Binding-site contacts:
Ligand atom C4 contacts residue ASN282 of chain 1.B at 4.2 Å.
Ligand atom C7 contacts residue ASN280 of chain 1.B at 3.4 Å.
Ligand atom O7 contacts residue ASN280 of chain 1.B at 3.5 Å (h-bond).
Ligand atom C5 contacts residue ASN282 of chain 1.B at 3.6 Å.
Ligand atom C1 contacts residue ASN282 of chain 1.B at 1.4 Å.
Ligand atom C3 contacts residue ASN282 of chain 1.B at 3.8 Å.
Ligand atom O5 contacts residue ASN282 of chain 1.B at 2.3 Å (h-bond).
Ligand atom C7 contacts residue ASN282 of chain 1.B at 3.7 Å.
Ligand atom C2 contacts residue ASN282 of chain 1.B at 2.5 Å.
Ligand atom C8 contacts residue ASN280 of chain 1.B at 3.4 Å.
Ligand atom N2 contacts residue ASN280 of chain 1.B at 4.0 Å.
Ligand atom N2 contacts residue ASN282 of chain 1.B at 3.0 Å (h-bond).
Ligand atom O7 contacts residue ASN282 of chain 1.B at 4.0 Å.
Ligand atom O6 contacts residue LYS558 of chain 1.A at 3.5 Å.

The protein below binds the small molecule below.
Small molecule (SMILES): CC(=O)N[C@@H]1[C@@H](O)[C@H](O)[C@@H](CO)O[C@H]1O

Sequence of chain 1.A:
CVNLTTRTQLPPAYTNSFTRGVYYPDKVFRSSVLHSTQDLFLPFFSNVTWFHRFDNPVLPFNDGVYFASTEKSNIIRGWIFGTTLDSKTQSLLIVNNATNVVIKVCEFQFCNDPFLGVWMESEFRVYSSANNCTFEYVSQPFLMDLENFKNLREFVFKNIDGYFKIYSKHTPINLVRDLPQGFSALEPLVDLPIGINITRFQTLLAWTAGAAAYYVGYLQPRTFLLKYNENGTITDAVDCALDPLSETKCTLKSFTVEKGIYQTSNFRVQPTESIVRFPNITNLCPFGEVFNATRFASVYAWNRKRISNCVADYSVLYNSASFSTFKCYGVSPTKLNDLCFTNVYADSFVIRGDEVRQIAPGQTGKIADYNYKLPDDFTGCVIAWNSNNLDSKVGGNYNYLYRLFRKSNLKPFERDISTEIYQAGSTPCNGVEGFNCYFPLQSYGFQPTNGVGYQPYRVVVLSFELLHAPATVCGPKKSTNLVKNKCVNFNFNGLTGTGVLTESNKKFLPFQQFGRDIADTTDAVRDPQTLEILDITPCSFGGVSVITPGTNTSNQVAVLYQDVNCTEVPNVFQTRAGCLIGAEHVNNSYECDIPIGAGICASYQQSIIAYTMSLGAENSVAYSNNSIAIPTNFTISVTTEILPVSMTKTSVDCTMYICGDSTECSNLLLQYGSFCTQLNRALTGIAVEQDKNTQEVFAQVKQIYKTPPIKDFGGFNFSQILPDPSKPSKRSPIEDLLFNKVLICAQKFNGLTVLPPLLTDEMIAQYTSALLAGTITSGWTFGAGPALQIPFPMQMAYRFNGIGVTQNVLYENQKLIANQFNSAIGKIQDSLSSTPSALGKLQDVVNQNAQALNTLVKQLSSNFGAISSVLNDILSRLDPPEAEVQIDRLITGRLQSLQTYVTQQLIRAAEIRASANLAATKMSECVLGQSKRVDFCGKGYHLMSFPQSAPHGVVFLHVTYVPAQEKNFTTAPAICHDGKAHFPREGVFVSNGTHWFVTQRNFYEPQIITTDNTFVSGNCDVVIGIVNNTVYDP

Sequence of chain 1.B:
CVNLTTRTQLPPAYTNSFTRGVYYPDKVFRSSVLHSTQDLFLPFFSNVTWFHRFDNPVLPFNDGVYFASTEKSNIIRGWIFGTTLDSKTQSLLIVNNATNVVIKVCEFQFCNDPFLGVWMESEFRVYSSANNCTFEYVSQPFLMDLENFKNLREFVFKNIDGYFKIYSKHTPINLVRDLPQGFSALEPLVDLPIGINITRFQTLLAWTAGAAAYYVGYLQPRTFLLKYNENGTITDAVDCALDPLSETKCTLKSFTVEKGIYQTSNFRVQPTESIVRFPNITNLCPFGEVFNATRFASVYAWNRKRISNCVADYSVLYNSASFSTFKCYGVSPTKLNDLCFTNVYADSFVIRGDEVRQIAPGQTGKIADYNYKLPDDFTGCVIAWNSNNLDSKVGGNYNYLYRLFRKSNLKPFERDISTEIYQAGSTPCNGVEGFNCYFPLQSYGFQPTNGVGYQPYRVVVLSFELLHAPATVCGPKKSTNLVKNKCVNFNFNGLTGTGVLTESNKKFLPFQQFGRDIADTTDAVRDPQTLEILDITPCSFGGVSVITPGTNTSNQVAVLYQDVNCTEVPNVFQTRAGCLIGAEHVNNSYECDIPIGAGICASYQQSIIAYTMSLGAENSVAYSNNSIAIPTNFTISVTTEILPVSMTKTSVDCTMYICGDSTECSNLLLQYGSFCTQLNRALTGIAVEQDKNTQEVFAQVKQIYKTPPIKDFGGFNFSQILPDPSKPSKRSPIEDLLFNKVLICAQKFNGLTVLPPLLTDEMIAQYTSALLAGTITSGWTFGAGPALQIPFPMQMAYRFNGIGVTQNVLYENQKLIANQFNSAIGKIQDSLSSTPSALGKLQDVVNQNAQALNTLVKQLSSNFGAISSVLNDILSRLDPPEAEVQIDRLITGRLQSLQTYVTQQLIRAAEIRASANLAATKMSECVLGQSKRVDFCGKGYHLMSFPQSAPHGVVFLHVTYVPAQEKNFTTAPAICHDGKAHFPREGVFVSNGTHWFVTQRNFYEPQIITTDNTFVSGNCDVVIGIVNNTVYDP